Binding-site contacts:
Ligand atom C18 contacts residue ASN170 of chain 2.A at 3.5 Å.
Ligand atom O23 contacts residue MG1 of chain 2.B at 2.2 Å.
Ligand atom C16 contacts residue LYS144 of chain 2.A at 3.6 Å.
Ligand atom C10 contacts residue ASP141 of chain 2.A at 3.5 Å.
Ligand atom C2 contacts residue GLU90 of chain 2.A at 3.5 Å.
Ligand atom O8 contacts residue TYR68 of chain 2.A at 3.2 Å (h-bond).
Ligand atom O4 contacts residue GLY66 of chain 2.A at 3.3 Å.
Ligand atom C28 contacts residue SER119 of chain 2.A at 3.5 Å.
Ligand atom O23 contacts residue ASN170 of chain 2.A at 2.7 Å (h-bond).
Ligand atom C11 contacts residue ILE91 of chain 2.A at 3.5 Å (hydrophobic).
Ligand atom N21 contacts residue PRO174 of chain 2.A at 3.6 Å.
Ligand atom C18 contacts residue GLU199 of chain 2.A at 3.2 Å.
Ligand atom C14 contacts residue MET40 of chain 2.A at 3.5 Å (hydrophobic).
Ligand atom C16 contacts residue ASN170 of chain 2.A at 3.2 Å.
Ligand atom N13 contacts residue MET40 of chain 2.A at 3.4 Å (h-bond).
Ligand atom O22 contacts residue LYS144 of chain 2.A at 2.9 Å (salt-bridge).
Ligand atom C27 contacts residue TRP143 of chain 2.A at 3.4 Å (hydrophobic).
Ligand atom O9 contacts residue GLU90 of chain 2.A at 2.7 Å (salt-bridge).
Ligand atom O8 contacts residue GLU90 of chain 2.A at 2.6 Å (salt-bridge).
Ligand atom C30 contacts residue MET89 of chain 2.A at 3.6 Å (hydrophobic).
Ligand atom N13 contacts residue LYS144 of chain 2.A at 3.3 Å (salt-bridge).
Ligand atom O23 contacts residue ASP169 of chain 2.A at 3.2 Å (salt-bridge).
Ligand atom N29 contacts residue SER119 of chain 2.A at 2.9 Å (h-bond).
Ligand atom C17 contacts residue GLU199 of chain 2.A at 3.1 Å.
Ligand atom O4 contacts residue HIS142 of chain 2.A at 3.7 Å.
Ligand atom O22 contacts residue ASN170 of chain 2.A at 2.9 Å (h-bond).
Ligand atom S7 contacts residue TRP143 of chain 2.A at 3.3 Å.
Ligand atom C3 contacts residue GLU90 of chain 2.A at 3.4 Å.
Ligand atom O23 contacts residue GLU199 of chain 2.A at 2.4 Å (salt-bridge).
Ligand atom O25 contacts residue TRP38 of chain 2.A at 3.5 Å.
Ligand atom O22 contacts residue ASP141 of chain 2.A at 3.0 Å (salt-bridge).
Ligand atom O4 contacts residue GLU90 of chain 2.A at 3.5 Å (salt-bridge).
Ligand atom C17 contacts residue MG1 of chain 2.B at 3.0 Å.
Ligand atom C14 contacts residue LYS144 of chain 2.A at 3.5 Å.
Ligand atom C12 contacts residue HIS142 of chain 2.A at 3.4 Å.
Ligand atom O22 contacts residue MG1 of chain 2.B at 2.1 Å.
Ligand atom N21 contacts residue TRP38 of chain 2.A at 3.5 Å.
Ligand atom C17 contacts residue ASN170 of chain 2.A at 3.2 Å.
Ligand atom O9 contacts residue ASN92 of chain 2.A at 3.6 Å.
Ligand atom C16 contacts residue MG1 of chain 2.B at 2.9 Å.

Sequence of chain 2.A:
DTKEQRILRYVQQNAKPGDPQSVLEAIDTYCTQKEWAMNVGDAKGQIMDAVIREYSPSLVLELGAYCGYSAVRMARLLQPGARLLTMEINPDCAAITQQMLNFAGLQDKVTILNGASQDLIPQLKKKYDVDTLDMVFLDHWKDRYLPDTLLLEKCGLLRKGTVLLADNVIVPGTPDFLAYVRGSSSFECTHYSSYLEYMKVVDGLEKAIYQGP

A protein and the small-molecule ligand that binds it are described below.
Small molecule (SMILES): O=C(NC/C=C/[C@H]1O[C@@H](Sc2ccncc2)[C@H](O)[C@@H]1O)c1cc([N+](=O)[O-])cc(O)c1O